Binding-site contacts:
Ligand atom C06 contacts residue TRP382 of chain 1.E at 3.9 Å (hydrophobic).
Ligand atom C10 contacts residue ASN389 of chain 1.E at 3.4 Å.
Ligand atom C14 contacts residue MET385 of chain 1.E at 4.0 Å (hydrophobic).
Ligand atom C05 contacts residue SER95 of chain 1.E at 3.8 Å.
Ligand atom O02 contacts residue TYR211 of chain 1.E at 2.7 Å (h-bond).
Ligand atom C11 contacts residue TYR164 of chain 1.E at 3.6 Å (hydrophobic).
Ligand atom O01 contacts residue SER95 of chain 1.E at 2.5 Å (h-bond).
Ligand atom C03 contacts residue TYR164 of chain 1.E at 3.9 Å (hydrophobic).
Ligand atom O01 contacts residue MET385 of chain 1.E at 2.7 Å (h-bond).
Ligand atom C03 contacts residue MET385 of chain 1.E at 3.9 Å (hydrophobic).
Ligand atom O02 contacts residue SER95 of chain 1.E at 2.7 Å (h-bond).
Ligand atom C02 contacts residue SER95 of chain 1.E at 2.8 Å.
Ligand atom C04 contacts residue GLY383 of chain 1.E at 3.9 Å.
Ligand atom C12 contacts residue PHE166 of chain 1.E at 4.0 Å (hydrophobic).
Ligand atom C04 contacts residue SER409 of chain 1.E at 3.4 Å.
Ligand atom C08 contacts residue GLY383 of chain 1.E at 4.0 Å.
Ligand atom C10 contacts residue ARG415 of chain 1.E at 3.8 Å.
Ligand atom C08 contacts residue SER409 of chain 1.E at 3.6 Å.
Ligand atom O01 contacts residue GLY384 of chain 1.E at 3.5 Å.
Ligand atom C10 contacts residue THR388 of chain 1.E at 3.2 Å.
Ligand atom C03 contacts residue SER95 of chain 1.E at 3.2 Å.
Ligand atom C09 contacts residue ASN389 of chain 1.E at 3.3 Å.
Ligand atom C05 contacts residue GLY384 of chain 1.E at 3.9 Å.
Ligand atom P01 contacts residue LYS98 of chain 1.E at 3.8 Å.
Ligand atom C09 contacts residue ARG415 of chain 1.E at 3.4 Å.
Ligand atom C01 contacts residue SER409 of chain 1.E at 3.8 Å.
Ligand atom C07 contacts residue GLY383 of chain 1.E at 3.7 Å.
Ligand atom C06 contacts residue GLY383 of chain 1.E at 3.9 Å.
Ligand atom C02 contacts residue PHE166 of chain 1.E at 4.0 Å (hydrophobic).
Ligand atom O01 contacts residue TYR94 of chain 1.E at 3.3 Å.
Ligand atom C05 contacts residue TYR211 of chain 1.E at 3.8 Å (hydrophobic).
Ligand atom P01 contacts residue TYR211 of chain 1.E at 3.2 Å.
Ligand atom P01 contacts residue SER95 of chain 1.E at 1.6 Å.
Ligand atom C07 contacts residue TYR353 of chain 1.E at 3.5 Å (hydrophobic).
Ligand atom C01 contacts residue TYR211 of chain 1.E at 3.9 Å (hydrophobic).
Ligand atom C03 contacts residue GLY293 of chain 1.E at 4.0 Å.
Ligand atom C12 contacts residue MET385 of chain 1.E at 3.1 Å (hydrophobic).
Ligand atom C05 contacts residue MET385 of chain 1.E at 3.3 Å (hydrophobic).
Ligand atom P01 contacts residue MET385 of chain 1.E at 3.9 Å.
Ligand atom C10 contacts residue SER409 of chain 1.E at 3.7 Å.

This protein binds this small molecule.
Small molecule (SMILES): CCCCCCCCOP(=O)(O)CCCCCC

Sequence of chain 1.E:
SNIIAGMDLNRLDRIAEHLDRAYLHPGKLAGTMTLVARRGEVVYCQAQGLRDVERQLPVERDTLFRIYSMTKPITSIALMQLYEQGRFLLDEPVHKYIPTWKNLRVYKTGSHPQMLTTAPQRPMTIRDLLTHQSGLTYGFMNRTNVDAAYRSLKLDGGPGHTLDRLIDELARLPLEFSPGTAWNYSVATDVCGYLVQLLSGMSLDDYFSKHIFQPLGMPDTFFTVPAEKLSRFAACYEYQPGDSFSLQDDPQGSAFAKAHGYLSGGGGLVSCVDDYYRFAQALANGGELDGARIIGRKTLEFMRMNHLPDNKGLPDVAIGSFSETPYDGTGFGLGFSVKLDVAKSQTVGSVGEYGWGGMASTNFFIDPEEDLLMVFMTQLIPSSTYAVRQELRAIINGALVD